Sequence of chain 1.A:
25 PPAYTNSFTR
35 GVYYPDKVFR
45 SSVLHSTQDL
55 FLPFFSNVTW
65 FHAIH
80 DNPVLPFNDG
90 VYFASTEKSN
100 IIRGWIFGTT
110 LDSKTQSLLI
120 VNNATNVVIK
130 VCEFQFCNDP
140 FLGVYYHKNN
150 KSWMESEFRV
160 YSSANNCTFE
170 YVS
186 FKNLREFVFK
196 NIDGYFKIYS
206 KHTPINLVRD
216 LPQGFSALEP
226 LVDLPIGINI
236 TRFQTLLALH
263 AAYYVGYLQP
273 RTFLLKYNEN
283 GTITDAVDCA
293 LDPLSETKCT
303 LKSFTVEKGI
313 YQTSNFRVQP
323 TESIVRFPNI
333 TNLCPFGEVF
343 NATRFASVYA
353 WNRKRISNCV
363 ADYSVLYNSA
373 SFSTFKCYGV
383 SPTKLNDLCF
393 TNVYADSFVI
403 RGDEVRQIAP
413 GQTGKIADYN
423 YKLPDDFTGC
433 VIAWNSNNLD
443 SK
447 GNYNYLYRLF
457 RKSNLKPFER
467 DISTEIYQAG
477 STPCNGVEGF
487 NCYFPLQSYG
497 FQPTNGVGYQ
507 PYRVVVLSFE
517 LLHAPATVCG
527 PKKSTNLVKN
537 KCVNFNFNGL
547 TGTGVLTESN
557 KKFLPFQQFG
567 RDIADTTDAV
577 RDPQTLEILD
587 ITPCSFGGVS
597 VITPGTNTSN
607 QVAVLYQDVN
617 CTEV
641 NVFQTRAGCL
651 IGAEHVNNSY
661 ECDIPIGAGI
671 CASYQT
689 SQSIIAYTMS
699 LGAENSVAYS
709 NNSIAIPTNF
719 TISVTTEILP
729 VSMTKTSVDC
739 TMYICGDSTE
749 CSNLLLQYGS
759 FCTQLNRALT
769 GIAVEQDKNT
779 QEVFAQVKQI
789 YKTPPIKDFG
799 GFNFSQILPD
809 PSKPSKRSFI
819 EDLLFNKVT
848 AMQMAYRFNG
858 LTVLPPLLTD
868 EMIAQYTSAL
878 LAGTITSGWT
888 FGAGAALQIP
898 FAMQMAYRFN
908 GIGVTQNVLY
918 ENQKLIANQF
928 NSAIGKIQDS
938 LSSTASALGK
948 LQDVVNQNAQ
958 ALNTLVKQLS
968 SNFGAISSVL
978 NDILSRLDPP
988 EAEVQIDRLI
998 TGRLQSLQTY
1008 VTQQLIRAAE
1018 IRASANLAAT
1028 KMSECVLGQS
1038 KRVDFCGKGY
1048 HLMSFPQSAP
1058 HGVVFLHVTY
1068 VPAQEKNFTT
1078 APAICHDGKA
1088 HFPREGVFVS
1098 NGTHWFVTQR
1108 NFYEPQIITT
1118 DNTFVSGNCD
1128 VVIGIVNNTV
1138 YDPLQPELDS

A small-molecule ligand and the protein it binds are described below.
Small molecule (SMILES): CC(=O)N[C@@H]1[C@@H](O)[C@H](O)[C@@H](CO)O[C@H]1O

Binding-site contacts:
Ligand atom C7 contacts residue ASN280 of chain 1.A at 3.6 Å.
Ligand atom C7 contacts residue ASN282 of chain 1.A at 3.6 Å.
Ligand atom C1 contacts residue ASN282 of chain 1.A at 1.4 Å.
Ligand atom C8 contacts residue ASN280 of chain 1.A at 3.4 Å.
Ligand atom C4 contacts residue ASN282 of chain 1.A at 4.2 Å.
Ligand atom C3 contacts residue ASN282 of chain 1.A at 3.8 Å.
Ligand atom C2 contacts residue ASN282 of chain 1.A at 2.4 Å.
Ligand atom O7 contacts residue ASN280 of chain 1.A at 3.5 Å (h-bond).
Ligand atom C5 contacts residue ASN282 of chain 1.A at 3.7 Å.
Ligand atom O5 contacts residue ASN282 of chain 1.A at 2.4 Å (h-bond).
Ligand atom O7 contacts residue ASN282 of chain 1.A at 3.9 Å.
Ligand atom N2 contacts residue ASN282 of chain 1.A at 2.9 Å (h-bond).
Ligand atom C8 contacts residue GLU281 of chain 1.A at 3.3 Å.